Sequence of chain 2.A:
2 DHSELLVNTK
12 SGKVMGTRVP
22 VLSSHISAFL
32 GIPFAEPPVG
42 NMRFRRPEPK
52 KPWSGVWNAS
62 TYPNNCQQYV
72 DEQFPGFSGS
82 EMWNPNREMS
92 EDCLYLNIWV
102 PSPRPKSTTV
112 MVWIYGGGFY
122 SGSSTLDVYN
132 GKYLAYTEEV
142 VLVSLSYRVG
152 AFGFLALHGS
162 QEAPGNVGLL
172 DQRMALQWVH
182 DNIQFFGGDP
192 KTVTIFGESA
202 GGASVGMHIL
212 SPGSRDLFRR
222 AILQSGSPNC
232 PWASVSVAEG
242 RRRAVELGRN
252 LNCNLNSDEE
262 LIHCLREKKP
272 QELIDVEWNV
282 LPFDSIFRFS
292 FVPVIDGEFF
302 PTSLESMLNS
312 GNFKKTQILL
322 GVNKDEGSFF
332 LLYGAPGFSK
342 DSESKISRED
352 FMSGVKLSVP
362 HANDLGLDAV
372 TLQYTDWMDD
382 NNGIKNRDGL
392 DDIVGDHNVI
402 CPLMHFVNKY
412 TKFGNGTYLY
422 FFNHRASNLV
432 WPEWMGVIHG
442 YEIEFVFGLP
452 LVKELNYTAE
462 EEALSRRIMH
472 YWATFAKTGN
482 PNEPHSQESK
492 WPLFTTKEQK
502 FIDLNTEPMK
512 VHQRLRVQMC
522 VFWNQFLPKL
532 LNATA

A small-molecule ligand and the protein it binds are described below.
Small molecule (SMILES): CC(=O)N[C@@H]1[C@@H](O)[C@H](O)[C@@H](CO)O[C@H]1O

Binding-site contacts:
Ligand atom C8 contacts residue ASN59 of chain 2.A at 4.2 Å.
Ligand atom C5 contacts residue ASN59 of chain 2.A at 3.7 Å.
Ligand atom C6 contacts residue THR62 of chain 2.A at 4.5 Å.
Ligand atom O7 contacts residue ASN59 of chain 2.A at 2.8 Å (h-bond).
Ligand atom C7 contacts residue ASN59 of chain 2.A at 3.0 Å.
Ligand atom C1 contacts residue ASN59 of chain 2.A at 1.5 Å.
Ligand atom O5 contacts residue ASN59 of chain 2.A at 2.4 Å (h-bond).
Ligand atom O5 contacts residue SER61 of chain 2.A at 4.4 Å.
Ligand atom N2 contacts residue SER61 of chain 2.A at 4.4 Å.
Ligand atom C4 contacts residue ASN59 of chain 2.A at 4.3 Å.
Ligand atom N2 contacts residue ASN59 of chain 2.A at 2.8 Å (h-bond).
Ligand atom C2 contacts residue ASN59 of chain 2.A at 2.5 Å.
Ligand atom C1 contacts residue SER61 of chain 2.A at 3.6 Å.
Ligand atom C2 contacts residue SER61 of chain 2.A at 4.4 Å.
Ligand atom C3 contacts residue SER61 of chain 2.A at 4.4 Å.
Ligand atom C5 contacts residue THR62 of chain 2.A at 4.3 Å.
Ligand atom C3 contacts residue ASN59 of chain 2.A at 3.8 Å.